Sequence of chain 1.A:
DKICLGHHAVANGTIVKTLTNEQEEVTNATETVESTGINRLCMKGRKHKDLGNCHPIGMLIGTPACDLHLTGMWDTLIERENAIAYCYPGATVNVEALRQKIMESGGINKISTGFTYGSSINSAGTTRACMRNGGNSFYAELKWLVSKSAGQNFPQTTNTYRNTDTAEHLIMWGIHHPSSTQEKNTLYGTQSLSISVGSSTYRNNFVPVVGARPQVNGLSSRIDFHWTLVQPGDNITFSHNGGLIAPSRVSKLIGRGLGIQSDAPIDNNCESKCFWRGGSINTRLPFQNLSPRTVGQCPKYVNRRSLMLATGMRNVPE

Sequence of chain 1.B:
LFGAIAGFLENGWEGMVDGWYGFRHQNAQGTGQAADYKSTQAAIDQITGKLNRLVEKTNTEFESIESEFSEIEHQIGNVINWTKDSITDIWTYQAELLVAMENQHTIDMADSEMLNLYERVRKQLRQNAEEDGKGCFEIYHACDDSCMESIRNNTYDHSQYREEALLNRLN

A small-molecule ligand and the protein it binds are described below.
Small molecule (SMILES): CC(=O)N[C@@H]1[C@@H](O)[C@H](O)[C@@H](CO)O[C@H]1O

Binding-site contacts:
Ligand atom O6 contacts residue THR34 of chain 1.A at 4.3 Å.
Ligand atom O7 contacts residue ASN32 of chain 1.A at 3.3 Å (h-bond).
Ligand atom C4 contacts residue ASN32 of chain 1.A at 4.2 Å.
Ligand atom O5 contacts residue ASN32 of chain 1.A at 2.4 Å (h-bond).
Ligand atom C1 contacts residue ASN32 of chain 1.A at 1.4 Å.
Ligand atom C3 contacts residue ASN32 of chain 1.A at 3.7 Å.
Ligand atom C8 contacts residue TRP20 of chain 1.B at 4.3 Å (hydrophobic).
Ligand atom N2 contacts residue ASN32 of chain 1.A at 2.7 Å (h-bond).
Ligand atom O7 contacts residue TRP20 of chain 1.B at 3.9 Å.
Ligand atom C2 contacts residue ASN32 of chain 1.A at 2.3 Å.
Ligand atom C7 contacts residue ASN32 of chain 1.A at 3.4 Å.
Ligand atom C5 contacts residue ASN32 of chain 1.A at 3.7 Å.